Binding-site contacts:
Ligand atom C4 contacts residue PHE186 of chain 2.A at 3.8 Å (hydrophobic).
Ligand atom O6 contacts residue LYS185 of chain 2.A at 3.7 Å.
Ligand atom C5 contacts residue LYS165 of chain 2.A at 3.7 Å.
Ligand atom PAT contacts residue GLY139 of chain 2.A at 3.7 Å.
Ligand atom N1 contacts residue VAL187 of chain 2.A at 2.8 Å (h-bond).
Ligand atom C2 contacts residue LEU192 of chain 2.A at 3.8 Å (hydrophobic).
Ligand atom N7 contacts residue ASP137 of chain 2.A at 3.9 Å.
Ligand atom OAC contacts residue LYS140 of chain 2.A at 3.9 Å.
Ligand atom PAT contacts residue ASP137 of chain 2.A at 3.8 Å.
Ligand atom OAD contacts residue THR110 of chain 2.A at 3.9 Å.
Ligand atom C2 contacts residue VAL187 of chain 2.A at 3.5 Å (hydrophobic).
Ligand atom N1 contacts residue PHE186 of chain 2.A at 3.5 Å.
Ligand atom OAD contacts residue THR138 of chain 2.A at 3.0 Å (h-bond).
Ligand atom OAE contacts residue LYS140 of chain 2.A at 3.6 Å.
Ligand atom O6 contacts residue VAL187 of chain 2.A at 3.0 Å (h-bond).
Ligand atom N7 contacts residue LYS165 of chain 2.A at 3.3 Å (salt-bridge).
Ligand atom OAE contacts residue THR141 of chain 2.A at 2.8 Å (h-bond).
Ligand atom C6 contacts residue ILE135 of chain 2.A at 3.8 Å (hydrophobic).
Ligand atom PAT contacts residue THR110 of chain 2.A at 3.9 Å.
Ligand atom OAC contacts residue GLY139 of chain 2.A at 2.8 Å (h-bond).
Ligand atom OAD contacts residue ASP137 of chain 2.A at 3.0 Å.
Ligand atom N3 contacts residue PHE186 of chain 2.A at 3.7 Å.
Ligand atom CAH contacts residue THR110 of chain 2.A at 3.9 Å.
Ligand atom OAC contacts residue ILE136 of chain 2.A at 3.8 Å.
Ligand atom OAC contacts residue THR138 of chain 2.A at 3.3 Å (h-bond).
Ligand atom C5 contacts residue PHE186 of chain 2.A at 3.6 Å (hydrophobic).
Ligand atom C2 contacts residue PHE186 of chain 2.A at 3.4 Å (hydrophobic).
Ligand atom C6 contacts residue LYS165 of chain 2.A at 3.5 Å.
Ligand atom O6 contacts residue PHE186 of chain 2.A at 3.4 Å.
Ligand atom C6 contacts residue VAL187 of chain 2.A at 3.8 Å (hydrophobic).
Ligand atom C8 contacts residue ASP137 of chain 2.A at 3.6 Å.
Ligand atom C6 contacts residue PHE186 of chain 2.A at 3.6 Å (hydrophobic).
Ligand atom N1 contacts residue LEU192 of chain 2.A at 3.8 Å.
Ligand atom CAH contacts residue ASP137 of chain 2.A at 3.9 Å.
Ligand atom O6 contacts residue ILE135 of chain 2.A at 3.8 Å.
Ligand atom PAT contacts residue THR138 of chain 2.A at 3.6 Å.
Ligand atom OAE contacts residue THR138 of chain 2.A at 3.7 Å.
Ligand atom OAE contacts residue THR110 of chain 2.A at 3.1 Å.
Ligand atom O6 contacts residue LYS165 of chain 2.A at 2.5 Å (salt-bridge).
Ligand atom OAC contacts residue ASP137 of chain 2.A at 2.8 Å (salt-bridge).

The small molecule below binds the protein below.
Small molecule (SMILES): O=c1[nH]cnc2c1ncn2CCOCCP(=O)(O)O

Sequence of chain 2.A:
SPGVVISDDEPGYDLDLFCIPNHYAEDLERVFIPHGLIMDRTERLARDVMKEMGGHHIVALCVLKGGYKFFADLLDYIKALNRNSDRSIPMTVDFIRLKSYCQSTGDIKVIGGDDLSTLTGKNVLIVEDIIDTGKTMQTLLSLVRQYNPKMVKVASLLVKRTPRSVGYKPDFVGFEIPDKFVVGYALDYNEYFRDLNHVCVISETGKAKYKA